Binding-site contacts:
Ligand atom CG1 contacts residue ARG97 of chain 1.A at 3.1 Å.
Ligand atom N contacts residue TYR171 of chain 1.A at 3.2 Å (h-bond).
Ligand atom CB contacts residue ARG97 of chain 1.A at 2.7 Å.
Ligand atom O contacts residue LYS66 of chain 1.A at 3.2 Å.
Ligand atom C contacts residue LYS66 of chain 1.A at 3.2 Å.
Ligand atom CB contacts residue ASP77 of chain 1.A at 3.3 Å.
Ligand atom O contacts residue TYR159 of chain 1.A at 2.4 Å (h-bond).
Ligand atom CA contacts residue GLU63 of chain 1.A at 3.3 Å.
Ligand atom N contacts residue TYR99 of chain 1.A at 3.2 Å (h-bond).
Ligand atom CE1 contacts residue GLN155 of chain 1.A at 3.0 Å.
Ligand atom CG2 contacts residue TYR7 of chain 1.A at 3.4 Å (hydrophobic).
Ligand atom CZ contacts residue GLN155 of chain 1.A at 2.7 Å.
Ligand atom N contacts residue ASP77 of chain 1.A at 2.9 Å (salt-bridge).
Ligand atom O contacts residue THR73 of chain 1.A at 3.3 Å (h-bond).
Ligand atom CG2 contacts residue TRP147 of chain 1.A at 3.3 Å (hydrophobic).
Ligand atom CG2 contacts residue TYR99 of chain 1.A at 3.1 Å (hydrophobic).
Ligand atom CA contacts residue ASP77 of chain 1.A at 3.1 Å.
Ligand atom O contacts residue TYR7 of chain 1.A at 3.1 Å.
Ligand atom C contacts residue TYR7 of chain 1.A at 3.0 Å (hydrophobic).
Ligand atom CG1 contacts residue GLU63 of chain 1.A at 3.3 Å.
Ligand atom CG1 contacts residue TYR123 of chain 1.A at 3.3 Å (hydrophobic).
Ligand atom O contacts residue HIS70 of chain 1.A at 2.8 Å.
Ligand atom O contacts residue TRP147 of chain 1.A at 3.1 Å (h-bond).
Ligand atom CD2 contacts residue TYR159 of chain 1.A at 3.4 Å (hydrophobic).
Ligand atom C contacts residue LYS66 of chain 1.A at 3.1 Å.
Ligand atom CG1 contacts residue LEU81 of chain 1.A at 3.4 Å (hydrophobic).
Ligand atom CA contacts residue TYR159 of chain 1.A at 3.4 Å (hydrophobic).
Ligand atom CG2 contacts residue ARG97 of chain 1.A at 3.1 Å.
Ligand atom CG1 contacts residue TYR116 of chain 1.A at 3.4 Å (hydrophobic).
Ligand atom N contacts residue GLU63 of chain 1.A at 3.2 Å (salt-bridge).
Ligand atom CG2 contacts residue HIS70 of chain 1.A at 3.4 Å.
Ligand atom O contacts residue ARG97 of chain 1.A at 3.0 Å (salt-bridge).
Ligand atom CA contacts residue TYR7 of chain 1.A at 2.8 Å (hydrophobic).
Ligand atom CG1 contacts residue HIS70 of chain 1.A at 3.3 Å.
Ligand atom C contacts residue TYR159 of chain 1.A at 3.4 Å (hydrophobic).
Ligand atom O contacts residue LYS66 of chain 1.A at 2.8 Å (salt-bridge).
Ligand atom CB contacts residue TYR99 of chain 1.A at 3.4 Å (hydrophobic).
Ligand atom O contacts residue TYR159 of chain 1.A at 2.8 Å.
Ligand atom N contacts residue TRP167 of chain 1.A at 3.1 Å.
Ligand atom C contacts residue TYR159 of chain 1.A at 3.1 Å (hydrophobic).

Sequence of chain 1.A:
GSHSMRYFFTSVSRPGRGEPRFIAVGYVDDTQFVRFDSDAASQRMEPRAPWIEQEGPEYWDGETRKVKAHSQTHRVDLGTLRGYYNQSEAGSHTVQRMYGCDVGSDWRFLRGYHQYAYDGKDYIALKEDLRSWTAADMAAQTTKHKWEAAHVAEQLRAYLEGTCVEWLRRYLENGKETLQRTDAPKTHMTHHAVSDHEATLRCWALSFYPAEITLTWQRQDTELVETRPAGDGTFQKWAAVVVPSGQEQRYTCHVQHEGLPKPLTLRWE

The protein below binds the small molecule below.
Small molecule (SMILES): CC(C)[C@H](N)C(=O)N[C@@H](Cc1ccccc1)C(=O)N[C@H](C(=O)N[C@H](C)C(C)C)[C@@H](C)O.CC[C@H](C)[C@H](NC(=O)CN)C(=O)N[C@H](C=O)CC(C)C